This small molecule binds to this protein.
Small molecule (SMILES): [H]/N=C(\Nc1cccc(-c2cccc(N/C(=N/[H])c3cccs3)c2)c1)c1cccs1

Sequence of chain 1.B:
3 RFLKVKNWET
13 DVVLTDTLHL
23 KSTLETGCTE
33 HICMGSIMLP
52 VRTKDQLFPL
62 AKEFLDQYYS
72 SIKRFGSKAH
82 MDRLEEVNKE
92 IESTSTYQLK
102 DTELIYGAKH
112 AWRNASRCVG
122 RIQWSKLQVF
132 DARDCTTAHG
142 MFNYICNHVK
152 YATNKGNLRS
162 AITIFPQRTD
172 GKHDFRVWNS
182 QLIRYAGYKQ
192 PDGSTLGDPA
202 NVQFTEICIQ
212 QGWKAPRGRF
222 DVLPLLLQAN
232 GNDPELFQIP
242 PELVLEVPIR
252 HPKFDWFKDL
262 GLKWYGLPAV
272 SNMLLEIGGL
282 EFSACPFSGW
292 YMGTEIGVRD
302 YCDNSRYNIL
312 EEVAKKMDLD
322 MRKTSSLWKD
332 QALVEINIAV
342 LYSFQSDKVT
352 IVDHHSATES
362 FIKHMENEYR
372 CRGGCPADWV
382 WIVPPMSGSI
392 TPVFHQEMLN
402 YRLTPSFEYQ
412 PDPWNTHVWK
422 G

Binding-site contacts:
Ligand atom C24 contacts residue TYR410 of chain 1.A at 3.6 Å (hydrophobic).
Ligand atom C33 contacts residue GLN182 of chain 1.A at 3.5 Å.
Ligand atom C23 contacts residue MET40 of chain 1.A at 3.9 Å (hydrophobic).
Ligand atom C23 contacts residue LEU41 of chain 1.A at 3.5 Å (hydrophobic).
Ligand atom C04 contacts residue PRO269 of chain 1.A at 3.7 Å (hydrophobic).
Ligand atom C02 contacts residue HEM1 of chain 1.C at 3.8 Å.
Ligand atom C35 contacts residue HEM1 of chain 1.C at 3.2 Å.
Ligand atom C04 contacts residue VAL271 of chain 1.A at 3.4 Å (hydrophobic).
Ligand atom C16 contacts residue GLU296 of chain 1.A at 3.6 Å.
Ligand atom C03 contacts residue PRO269 of chain 1.A at 3.6 Å (hydrophobic).
Ligand atom C15 contacts residue HEM1 of chain 1.C at 3.4 Å.
Ligand atom C13 contacts residue HEM1 of chain 1.C at 3.3 Å.
Ligand atom N26 contacts residue MET40 of chain 1.A at 3.9 Å.
Ligand atom N07 contacts residue GLU296 of chain 1.A at 2.4 Å (salt-bridge).
Ligand atom C25 contacts residue MET40 of chain 1.A at 3.5 Å (hydrophobic).
Ligand atom C22 contacts residue TRP10 of chain 1.B at 3.6 Å (hydrophobic).
Ligand atom C15 contacts residue VAL271 of chain 1.A at 3.6 Å (hydrophobic).
Ligand atom C06 contacts residue GLU296 of chain 1.A at 3.2 Å.
Ligand atom C03 contacts residue VAL271 of chain 1.A at 3.7 Å (hydrophobic).
Ligand atom C13 contacts residue VAL271 of chain 1.A at 3.5 Å (hydrophobic).
Ligand atom C05 contacts residue PRO269 of chain 1.A at 3.7 Å (hydrophobic).
Ligand atom C03 contacts residue SER289 of chain 1.A at 3.9 Å.
Ligand atom C02 contacts residue PHE288 of chain 1.A at 3.8 Å (hydrophobic).
Ligand atom C34 contacts residue HEM1 of chain 1.C at 3.9 Å.
Ligand atom C36 contacts residue HEM1 of chain 1.C at 3.4 Å.
Ligand atom N06 contacts residue GLU296 of chain 1.A at 2.7 Å (salt-bridge).
Ligand atom N06 contacts residue PRO269 of chain 1.A at 3.8 Å.
Ligand atom C03 contacts residue PHE288 of chain 1.A at 3.5 Å (hydrophobic).
Ligand atom C14 contacts residue VAL271 of chain 1.A at 3.3 Å (hydrophobic).
Ligand atom C02 contacts residue SER289 of chain 1.A at 3.5 Å.
Ligand atom C12 contacts residue HEM1 of chain 1.C at 3.5 Å.
Ligand atom S01 contacts residue HEM1 of chain 1.C at 3.4 Å.
Ligand atom C11 contacts residue HEM1 of chain 1.C at 3.6 Å.
Ligand atom S21 contacts residue MET40 of chain 1.A at 3.8 Å.
Ligand atom C24 contacts residue MET40 of chain 1.A at 3.6 Å (hydrophobic).
Ligand atom C16 contacts residue HEM1 of chain 1.C at 3.5 Å.
Ligand atom C11 contacts residue GLU296 of chain 1.A at 3.3 Å.
Ligand atom C34 contacts residue GLN182 of chain 1.A at 3.5 Å.
Ligand atom C02 contacts residue GLY290 of chain 1.A at 3.2 Å.
Ligand atom N06 contacts residue TRP291 of chain 1.A at 3.0 Å (h-bond).

Sequence of chain 1.A:
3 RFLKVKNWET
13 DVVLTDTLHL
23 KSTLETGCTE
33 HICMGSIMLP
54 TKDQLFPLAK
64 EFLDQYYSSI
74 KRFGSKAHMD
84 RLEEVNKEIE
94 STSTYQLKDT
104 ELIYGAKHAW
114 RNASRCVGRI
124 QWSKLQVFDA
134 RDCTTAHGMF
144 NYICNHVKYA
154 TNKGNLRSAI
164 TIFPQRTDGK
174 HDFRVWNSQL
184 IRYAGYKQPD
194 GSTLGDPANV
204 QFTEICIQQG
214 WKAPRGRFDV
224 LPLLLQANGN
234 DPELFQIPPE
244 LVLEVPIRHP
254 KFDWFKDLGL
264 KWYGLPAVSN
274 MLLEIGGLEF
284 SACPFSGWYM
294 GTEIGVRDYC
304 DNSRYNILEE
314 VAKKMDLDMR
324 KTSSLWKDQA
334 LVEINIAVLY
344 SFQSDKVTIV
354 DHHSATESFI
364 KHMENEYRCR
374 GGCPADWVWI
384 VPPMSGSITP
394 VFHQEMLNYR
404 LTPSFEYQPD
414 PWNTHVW